Sequence of chain 1.A:
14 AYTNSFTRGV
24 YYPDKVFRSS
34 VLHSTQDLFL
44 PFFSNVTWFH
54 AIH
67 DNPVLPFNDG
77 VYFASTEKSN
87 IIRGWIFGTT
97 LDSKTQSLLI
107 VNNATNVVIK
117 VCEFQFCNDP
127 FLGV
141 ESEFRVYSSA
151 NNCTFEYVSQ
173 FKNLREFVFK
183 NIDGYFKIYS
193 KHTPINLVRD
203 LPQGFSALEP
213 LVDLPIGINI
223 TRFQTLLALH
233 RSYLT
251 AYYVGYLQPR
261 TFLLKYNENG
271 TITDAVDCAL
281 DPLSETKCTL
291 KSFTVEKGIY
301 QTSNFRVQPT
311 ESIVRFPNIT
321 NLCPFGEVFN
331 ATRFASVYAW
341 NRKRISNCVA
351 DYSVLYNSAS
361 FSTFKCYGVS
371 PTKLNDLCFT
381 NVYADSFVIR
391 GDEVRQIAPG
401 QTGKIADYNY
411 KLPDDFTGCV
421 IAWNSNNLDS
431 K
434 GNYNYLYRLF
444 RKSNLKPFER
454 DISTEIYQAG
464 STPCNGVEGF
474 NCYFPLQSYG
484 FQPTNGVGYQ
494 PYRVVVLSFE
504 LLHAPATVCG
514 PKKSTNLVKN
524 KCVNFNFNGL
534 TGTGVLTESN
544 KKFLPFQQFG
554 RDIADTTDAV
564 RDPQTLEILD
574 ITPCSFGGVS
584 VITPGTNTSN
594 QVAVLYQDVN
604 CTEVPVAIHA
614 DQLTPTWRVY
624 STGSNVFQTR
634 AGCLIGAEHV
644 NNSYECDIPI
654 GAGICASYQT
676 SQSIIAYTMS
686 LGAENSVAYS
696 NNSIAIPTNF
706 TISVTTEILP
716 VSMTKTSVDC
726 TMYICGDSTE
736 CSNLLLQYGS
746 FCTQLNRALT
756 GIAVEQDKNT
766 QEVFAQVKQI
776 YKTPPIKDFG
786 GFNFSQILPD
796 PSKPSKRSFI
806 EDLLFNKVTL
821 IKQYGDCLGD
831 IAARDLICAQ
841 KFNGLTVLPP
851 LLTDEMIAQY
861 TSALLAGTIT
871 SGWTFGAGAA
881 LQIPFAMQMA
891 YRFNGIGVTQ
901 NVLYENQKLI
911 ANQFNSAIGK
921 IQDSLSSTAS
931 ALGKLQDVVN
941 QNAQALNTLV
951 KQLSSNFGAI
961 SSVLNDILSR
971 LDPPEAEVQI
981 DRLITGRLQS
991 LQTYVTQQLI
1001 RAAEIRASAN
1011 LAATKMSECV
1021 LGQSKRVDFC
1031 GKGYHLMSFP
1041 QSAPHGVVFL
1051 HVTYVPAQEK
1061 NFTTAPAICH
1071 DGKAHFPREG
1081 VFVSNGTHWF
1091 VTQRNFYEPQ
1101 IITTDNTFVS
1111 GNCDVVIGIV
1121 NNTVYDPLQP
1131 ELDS

This small molecule binds to this protein.
Small molecule (SMILES): CC(=O)N[C@H]1[C@H](O[C@H]2[C@H](O)[C@@H](NC(C)=O)CO[C@@H]2CO)O[C@H](CO)[C@@H](O)[C@@H]1O

Binding-site contacts:
Ligand atom O6 contacts residue LYS445 of chain 1.C at 4.3 Å.
Ligand atom O5 contacts residue ASN221 of chain 1.A at 2.3 Å (h-bond).
Ligand atom C5 contacts residue THR223 of chain 1.A at 3.8 Å.
Ligand atom C6 contacts residue THR223 of chain 1.A at 3.7 Å.
Ligand atom C7 contacts residue ASN221 of chain 1.A at 4.0 Å.
Ligand atom O5 contacts residue THR223 of chain 1.A at 4.0 Å.
Ligand atom C7 contacts residue ASN447 of chain 1.C at 4.3 Å.
Ligand atom C4 contacts residue ASN221 of chain 1.A at 4.2 Å.
Ligand atom C8 contacts residue SER446 of chain 1.C at 4.2 Å.
Ligand atom C8 contacts residue THR223 of chain 1.A at 4.0 Å.
Ligand atom C8 contacts residue GLU452 of chain 1.C at 4.0 Å.
Ligand atom C8 contacts residue ARG444 of chain 1.C at 3.8 Å.
Ligand atom N2 contacts residue ASN221 of chain 1.A at 2.9 Å (h-bond).
Ligand atom C8 contacts residue LYS449 of chain 1.C at 4.1 Å.
Ligand atom O5 contacts residue THR95 of chain 1.A at 4.0 Å.
Ligand atom O7 contacts residue ASN447 of chain 1.C at 4.3 Å.
Ligand atom C2 contacts residue ASN221 of chain 1.A at 2.4 Å.
Ligand atom O3 contacts residue SER446 of chain 1.C at 3.7 Å.
Ligand atom C1 contacts residue THR223 of chain 1.A at 4.5 Å.
Ligand atom C3 contacts residue ASN221 of chain 1.A at 3.8 Å.
Ligand atom C5 contacts residue ASN221 of chain 1.A at 3.6 Å.
Ligand atom C7 contacts residue ARG444 of chain 1.C at 3.6 Å.
Ligand atom C7 contacts residue SER446 of chain 1.C at 3.7 Å.
Ligand atom O7 contacts residue SER446 of chain 1.C at 2.7 Å (h-bond).
Ligand atom C6 contacts residue THR95 of chain 1.A at 3.8 Å.
Ligand atom N2 contacts residue ARG444 of chain 1.C at 4.5 Å.
Ligand atom O6 contacts residue THR95 of chain 1.A at 3.7 Å.
Ligand atom O7 contacts residue ARG444 of chain 1.C at 2.8 Å (salt-bridge).
Ligand atom C8 contacts residue ASN447 of chain 1.C at 3.3 Å.
Ligand atom C1 contacts residue ASN221 of chain 1.A at 1.4 Å.

Sequence of chain 1.C:
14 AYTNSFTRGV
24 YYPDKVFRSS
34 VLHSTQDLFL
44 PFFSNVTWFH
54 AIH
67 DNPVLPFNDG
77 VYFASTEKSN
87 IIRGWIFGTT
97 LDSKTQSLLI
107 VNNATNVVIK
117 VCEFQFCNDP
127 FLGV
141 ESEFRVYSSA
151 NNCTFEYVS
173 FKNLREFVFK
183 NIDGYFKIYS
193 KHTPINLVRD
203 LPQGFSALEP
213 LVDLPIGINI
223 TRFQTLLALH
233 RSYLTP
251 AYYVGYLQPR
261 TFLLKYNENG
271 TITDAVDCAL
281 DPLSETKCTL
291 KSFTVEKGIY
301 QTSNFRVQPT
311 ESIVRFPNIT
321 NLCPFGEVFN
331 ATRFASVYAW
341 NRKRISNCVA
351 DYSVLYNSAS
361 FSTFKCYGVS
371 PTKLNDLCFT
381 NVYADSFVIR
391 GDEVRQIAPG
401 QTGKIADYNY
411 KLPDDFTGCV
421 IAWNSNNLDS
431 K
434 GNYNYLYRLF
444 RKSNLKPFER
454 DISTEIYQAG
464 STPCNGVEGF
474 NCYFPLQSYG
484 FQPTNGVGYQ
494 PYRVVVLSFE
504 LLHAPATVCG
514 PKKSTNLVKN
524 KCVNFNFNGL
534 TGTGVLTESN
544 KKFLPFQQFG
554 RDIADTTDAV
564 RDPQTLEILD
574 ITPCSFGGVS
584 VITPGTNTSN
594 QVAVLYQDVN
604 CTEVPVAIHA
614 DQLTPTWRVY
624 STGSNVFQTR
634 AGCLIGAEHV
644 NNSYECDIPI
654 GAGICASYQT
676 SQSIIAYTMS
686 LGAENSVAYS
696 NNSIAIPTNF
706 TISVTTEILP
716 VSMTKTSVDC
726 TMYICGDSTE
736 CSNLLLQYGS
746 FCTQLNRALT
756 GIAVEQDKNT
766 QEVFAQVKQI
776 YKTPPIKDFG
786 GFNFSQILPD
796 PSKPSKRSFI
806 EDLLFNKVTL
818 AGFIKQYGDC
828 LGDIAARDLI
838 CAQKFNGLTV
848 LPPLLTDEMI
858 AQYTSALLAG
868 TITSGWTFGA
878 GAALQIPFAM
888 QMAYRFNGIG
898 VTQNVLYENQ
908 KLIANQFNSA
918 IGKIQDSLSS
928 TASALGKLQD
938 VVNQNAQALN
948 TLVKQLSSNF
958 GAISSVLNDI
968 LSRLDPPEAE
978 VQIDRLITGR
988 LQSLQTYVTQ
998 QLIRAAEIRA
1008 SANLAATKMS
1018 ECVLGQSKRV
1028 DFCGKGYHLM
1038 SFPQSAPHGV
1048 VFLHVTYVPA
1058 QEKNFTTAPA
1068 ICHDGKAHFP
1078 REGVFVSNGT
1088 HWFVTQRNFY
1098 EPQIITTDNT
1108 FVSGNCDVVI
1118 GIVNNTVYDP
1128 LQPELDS